The small molecule below binds the protein below.
Small molecule (SMILES): CC[C@H](C)[C@H](NC(=O)[C@H](CC(C)C)NC(=O)[C@H](CO)NC(=O)CNC(=O)[C@@H](NC(=O)[C@@H](N)[C@@H](C)O)C(C)C)C(=O)N[C@H](C=O)CCC(N)=O

Binding-site contacts:
Ligand atom CG2 contacts residue ASP243 of chain 52.D at 3.3 Å.
Ligand atom CA contacts residue ASP243 of chain 52.D at 4.3 Å.
Ligand atom CB contacts residue ARG35 of chain 52.D at 3.5 Å.
Ligand atom CA contacts residue ASP243 of chain 52.D at 3.3 Å.
Ligand atom CB contacts residue PRO43 of chain 52.D at 3.8 Å (hydrophobic).
Ligand atom N contacts residue ASP243 of chain 52.D at 2.8 Å (salt-bridge).
Ligand atom O contacts residue ASP243 of chain 52.D at 4.1 Å.
Ligand atom O contacts residue ARG36 of chain 52.D at 3.6 Å (salt-bridge).
Ligand atom C contacts residue ASP243 of chain 52.D at 3.8 Å.
Ligand atom OE1 contacts residue ARG36 of chain 52.D at 3.8 Å.
Ligand atom CG2 contacts residue PRO43 of chain 52.D at 3.9 Å (hydrophobic).
Ligand atom N contacts residue PRO43 of chain 52.D at 4.4 Å.
Ligand atom CG1 contacts residue ARG35 of chain 52.D at 4.2 Å.
Ligand atom CD1 contacts residue LEU32 of chain 52.D at 3.8 Å (hydrophobic).
Ligand atom C contacts residue ARG35 of chain 52.D at 3.6 Å.
Ligand atom CA contacts residue ASP243 of chain 52.D at 4.4 Å.
Ligand atom C contacts residue ASP243 of chain 52.D at 3.9 Å.
Ligand atom OG contacts residue ILE25 of chain 52.D at 4.0 Å.
Ligand atom O contacts residue ARG29 of chain 52.D at 3.8 Å.
Ligand atom CD1 contacts residue ARG29 of chain 52.D at 4.4 Å.
Ligand atom CD1 contacts residue LEU40 of chain 52.D at 3.8 Å (hydrophobic).
Ligand atom CB contacts residue ARG29 of chain 52.D at 4.1 Å.
Ligand atom CG2 contacts residue LEU40 of chain 52.D at 4.2 Å (hydrophobic).
Ligand atom NE2 contacts residue ARG36 of chain 52.D at 3.9 Å.
Ligand atom O contacts residue ARG35 of chain 52.D at 3.4 Å (salt-bridge).
Ligand atom CA contacts residue ARG29 of chain 52.D at 4.0 Å.
Ligand atom CD1 contacts residue ARG35 of chain 52.D at 4.5 Å.
Ligand atom C contacts residue ARG36 of chain 52.D at 3.2 Å.
Ligand atom C contacts residue ARG35 of chain 52.D at 4.4 Å.
Ligand atom CB contacts residue ARG35 of chain 52.D at 4.1 Å.
Ligand atom N contacts residue ARG35 of chain 52.D at 4.1 Å.
Ligand atom N contacts residue ASP243 of chain 52.D at 3.2 Å (salt-bridge).
Ligand atom CG contacts residue LEU40 of chain 52.D at 4.4 Å (hydrophobic).
Ligand atom CB contacts residue ASP243 of chain 52.D at 4.3 Å.
Ligand atom CA contacts residue ARG35 of chain 52.D at 3.9 Å.
Ligand atom O contacts residue ARG35 of chain 52.D at 3.1 Å (salt-bridge).
Ligand atom CA contacts residue PRO43 of chain 52.D at 4.4 Å (hydrophobic).
Ligand atom CB contacts residue LEU40 of chain 52.D at 4.1 Å (hydrophobic).
Ligand atom OG contacts residue ARG29 of chain 52.D at 4.3 Å.
Ligand atom CD contacts residue ARG36 of chain 52.D at 4.1 Å.

Sequence of chain 52.D:
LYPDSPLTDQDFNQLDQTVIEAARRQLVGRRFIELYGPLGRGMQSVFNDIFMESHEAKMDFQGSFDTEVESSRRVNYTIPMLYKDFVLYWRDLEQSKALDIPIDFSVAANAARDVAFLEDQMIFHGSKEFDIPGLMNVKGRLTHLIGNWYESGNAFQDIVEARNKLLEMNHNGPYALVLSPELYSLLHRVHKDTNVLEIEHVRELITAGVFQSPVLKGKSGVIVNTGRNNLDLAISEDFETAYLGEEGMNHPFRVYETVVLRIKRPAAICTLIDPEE